Sequence of chain 1.A:
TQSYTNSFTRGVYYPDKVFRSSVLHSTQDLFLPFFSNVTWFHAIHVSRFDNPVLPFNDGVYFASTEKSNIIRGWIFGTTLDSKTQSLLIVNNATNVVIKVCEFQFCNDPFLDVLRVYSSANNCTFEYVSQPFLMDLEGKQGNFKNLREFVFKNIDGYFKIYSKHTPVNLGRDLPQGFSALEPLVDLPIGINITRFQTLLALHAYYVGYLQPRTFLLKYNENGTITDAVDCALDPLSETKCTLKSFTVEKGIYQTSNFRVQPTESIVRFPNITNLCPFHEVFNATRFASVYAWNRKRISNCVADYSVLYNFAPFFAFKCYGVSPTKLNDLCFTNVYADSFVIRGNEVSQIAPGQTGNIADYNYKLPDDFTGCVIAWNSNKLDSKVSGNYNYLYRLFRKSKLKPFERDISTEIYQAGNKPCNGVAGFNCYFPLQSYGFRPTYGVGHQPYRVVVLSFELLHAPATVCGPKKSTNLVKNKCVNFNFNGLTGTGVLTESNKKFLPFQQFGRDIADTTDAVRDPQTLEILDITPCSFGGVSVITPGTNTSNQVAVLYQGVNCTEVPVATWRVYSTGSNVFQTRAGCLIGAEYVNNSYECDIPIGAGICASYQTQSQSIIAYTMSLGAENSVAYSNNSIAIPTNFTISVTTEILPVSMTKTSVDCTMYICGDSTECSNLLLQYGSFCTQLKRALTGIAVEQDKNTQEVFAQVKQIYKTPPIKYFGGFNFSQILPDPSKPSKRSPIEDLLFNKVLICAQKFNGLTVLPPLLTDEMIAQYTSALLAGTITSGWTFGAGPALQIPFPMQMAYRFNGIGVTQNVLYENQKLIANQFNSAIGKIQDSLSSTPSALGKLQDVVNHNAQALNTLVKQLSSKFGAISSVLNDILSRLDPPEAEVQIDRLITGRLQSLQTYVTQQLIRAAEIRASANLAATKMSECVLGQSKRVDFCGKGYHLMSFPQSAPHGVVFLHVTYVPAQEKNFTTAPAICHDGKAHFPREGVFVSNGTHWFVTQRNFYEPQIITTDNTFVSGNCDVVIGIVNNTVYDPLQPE

Binding-site contacts:
Ligand atom C1 contacts residue TYR25 of chain 1.A at 3.6 Å (hydrophobic).
Ligand atom C4 contacts residue ASN58 of chain 1.A at 4.2 Å.
Ligand atom C1 contacts residue ASN58 of chain 1.A at 1.4 Å.
Ligand atom O7 contacts residue ASN58 of chain 1.A at 4.5 Å.
Ligand atom C6 contacts residue TYR25 of chain 1.A at 4.3 Å (hydrophobic).
Ligand atom C5 contacts residue TYR25 of chain 1.A at 3.9 Å (hydrophobic).
Ligand atom C5 contacts residue ASN58 of chain 1.A at 3.7 Å.
Ligand atom O5 contacts residue TYR25 of chain 1.A at 3.8 Å.
Ligand atom C8 contacts residue ASN58 of chain 1.A at 4.4 Å.
Ligand atom C7 contacts residue ASN58 of chain 1.A at 3.9 Å.
Ligand atom N2 contacts residue ASN58 of chain 1.A at 2.9 Å (h-bond).
Ligand atom O5 contacts residue ASN58 of chain 1.A at 2.4 Å (h-bond).
Ligand atom C3 contacts residue ASN58 of chain 1.A at 3.8 Å.
Ligand atom C2 contacts residue ASN58 of chain 1.A at 2.5 Å.

This protein binds this small molecule.
Small molecule (SMILES): CC(=O)N[C@@H]1[C@@H](O)[C@H](O)[C@@H](CO)O[C@H]1O